Sequence of chain 1.B:
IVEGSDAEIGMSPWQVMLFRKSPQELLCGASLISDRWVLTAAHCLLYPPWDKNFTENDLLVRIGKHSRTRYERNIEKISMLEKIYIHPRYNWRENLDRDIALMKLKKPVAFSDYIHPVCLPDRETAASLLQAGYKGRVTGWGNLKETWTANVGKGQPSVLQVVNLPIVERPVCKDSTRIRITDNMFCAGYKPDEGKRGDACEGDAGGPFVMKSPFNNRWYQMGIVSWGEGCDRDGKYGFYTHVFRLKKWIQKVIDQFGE

The protein below binds the small molecule below.
Small molecule (SMILES): CC(=O)N[C@H]1[C@H](O[C@H]2[C@H](O)[C@@H](NC(C)=O)CO[C@@H]2CO)O[C@H](CO)[C@@H](O)[C@@H]1O

Binding-site contacts:
Ligand atom C6 contacts residue ASN54 of chain 1.B at 4.2 Å.
Ligand atom O5 contacts residue ASN54 of chain 1.B at 2.4 Å (h-bond).
Ligand atom O7 contacts residue LEU47 of chain 1.B at 4.3 Å.
Ligand atom C2 contacts residue ASN54 of chain 1.B at 2.5 Å.
Ligand atom C5 contacts residue ASN54 of chain 1.B at 3.7 Å.
Ligand atom C1 contacts residue ASN54 of chain 1.B at 1.4 Å.
Ligand atom C4 contacts residue ASN54 of chain 1.B at 4.0 Å.
Ligand atom C7 contacts residue ASN54 of chain 1.B at 3.7 Å.
Ligand atom C7 contacts residue LEU47 of chain 1.B at 4.3 Å (hydrophobic).
Ligand atom O6 contacts residue THR56 of chain 1.B at 4.4 Å.
Ligand atom N2 contacts residue ASN54 of chain 1.B at 2.9 Å (h-bond).
Ligand atom O7 contacts residue ASN54 of chain 1.B at 3.5 Å (h-bond).
Ligand atom C3 contacts residue ASN54 of chain 1.B at 3.8 Å.